The protein below binds the small molecule below.
Small molecule (SMILES): CC(=O)N[C@@H]1[C@@H](O)[C@H](O)[C@@H](CO)O[C@H]1O

Sequence of chain 1.D:
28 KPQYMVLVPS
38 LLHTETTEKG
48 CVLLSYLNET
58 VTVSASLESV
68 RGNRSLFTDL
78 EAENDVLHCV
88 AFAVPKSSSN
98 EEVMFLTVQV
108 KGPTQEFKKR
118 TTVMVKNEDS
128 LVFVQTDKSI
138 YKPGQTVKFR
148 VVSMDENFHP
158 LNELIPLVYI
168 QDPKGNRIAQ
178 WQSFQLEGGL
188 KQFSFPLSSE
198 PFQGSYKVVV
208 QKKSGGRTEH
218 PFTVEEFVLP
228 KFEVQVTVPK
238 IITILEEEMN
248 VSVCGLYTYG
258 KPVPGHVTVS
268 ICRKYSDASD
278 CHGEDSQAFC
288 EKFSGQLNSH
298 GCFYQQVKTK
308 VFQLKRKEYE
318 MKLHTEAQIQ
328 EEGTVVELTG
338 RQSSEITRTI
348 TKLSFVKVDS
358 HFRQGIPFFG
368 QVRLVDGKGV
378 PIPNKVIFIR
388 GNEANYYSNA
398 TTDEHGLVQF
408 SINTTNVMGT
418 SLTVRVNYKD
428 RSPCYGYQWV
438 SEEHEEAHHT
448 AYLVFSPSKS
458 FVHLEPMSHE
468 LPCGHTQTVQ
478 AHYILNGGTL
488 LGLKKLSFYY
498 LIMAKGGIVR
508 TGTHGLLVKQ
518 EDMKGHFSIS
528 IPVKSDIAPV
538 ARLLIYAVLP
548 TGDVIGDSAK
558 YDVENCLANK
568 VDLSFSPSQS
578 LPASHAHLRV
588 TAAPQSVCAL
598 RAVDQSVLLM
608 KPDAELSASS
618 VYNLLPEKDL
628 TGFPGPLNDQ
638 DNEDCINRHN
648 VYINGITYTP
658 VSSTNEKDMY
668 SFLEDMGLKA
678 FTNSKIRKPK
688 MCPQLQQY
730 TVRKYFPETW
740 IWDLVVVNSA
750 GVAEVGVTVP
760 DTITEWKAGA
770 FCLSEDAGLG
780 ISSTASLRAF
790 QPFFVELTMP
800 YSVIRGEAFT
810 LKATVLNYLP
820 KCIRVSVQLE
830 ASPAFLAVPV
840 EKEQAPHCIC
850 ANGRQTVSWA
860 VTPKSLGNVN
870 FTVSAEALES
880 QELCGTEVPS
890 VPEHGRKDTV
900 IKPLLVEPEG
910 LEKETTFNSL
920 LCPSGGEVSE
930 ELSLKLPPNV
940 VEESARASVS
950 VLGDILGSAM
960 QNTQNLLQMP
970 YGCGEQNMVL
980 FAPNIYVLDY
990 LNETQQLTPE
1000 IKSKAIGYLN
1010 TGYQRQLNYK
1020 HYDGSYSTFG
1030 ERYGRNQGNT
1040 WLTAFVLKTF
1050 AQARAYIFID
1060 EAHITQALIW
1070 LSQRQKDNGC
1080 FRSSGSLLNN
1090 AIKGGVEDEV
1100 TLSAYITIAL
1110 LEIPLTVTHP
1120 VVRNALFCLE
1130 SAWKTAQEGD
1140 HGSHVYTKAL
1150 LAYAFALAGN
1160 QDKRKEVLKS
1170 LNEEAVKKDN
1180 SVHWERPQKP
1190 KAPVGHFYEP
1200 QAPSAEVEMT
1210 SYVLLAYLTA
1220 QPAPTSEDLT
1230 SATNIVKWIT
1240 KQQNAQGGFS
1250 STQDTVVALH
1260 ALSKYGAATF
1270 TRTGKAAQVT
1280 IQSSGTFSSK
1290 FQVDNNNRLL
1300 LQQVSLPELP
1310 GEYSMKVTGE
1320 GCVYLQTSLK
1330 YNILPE

Binding-site contacts:
Ligand atom C7 contacts residue ASN410 of chain 1.D at 3.3 Å.
Ligand atom C1 contacts residue ASN410 of chain 1.D at 1.4 Å.
Ligand atom C3 contacts residue ASN410 of chain 1.D at 3.7 Å.
Ligand atom N2 contacts residue ASN410 of chain 1.D at 2.8 Å (h-bond).
Ligand atom C8 contacts residue ASN410 of chain 1.D at 3.5 Å.
Ligand atom C2 contacts residue ASN410 of chain 1.D at 2.4 Å.
Ligand atom O7 contacts residue ASN410 of chain 1.D at 4.2 Å.
Ligand atom O5 contacts residue ASN410 of chain 1.D at 2.5 Å (h-bond).
Ligand atom C5 contacts residue ASN410 of chain 1.D at 3.8 Å.
Ligand atom C4 contacts residue ASN410 of chain 1.D at 4.3 Å.